Sequence of chain 1.D:
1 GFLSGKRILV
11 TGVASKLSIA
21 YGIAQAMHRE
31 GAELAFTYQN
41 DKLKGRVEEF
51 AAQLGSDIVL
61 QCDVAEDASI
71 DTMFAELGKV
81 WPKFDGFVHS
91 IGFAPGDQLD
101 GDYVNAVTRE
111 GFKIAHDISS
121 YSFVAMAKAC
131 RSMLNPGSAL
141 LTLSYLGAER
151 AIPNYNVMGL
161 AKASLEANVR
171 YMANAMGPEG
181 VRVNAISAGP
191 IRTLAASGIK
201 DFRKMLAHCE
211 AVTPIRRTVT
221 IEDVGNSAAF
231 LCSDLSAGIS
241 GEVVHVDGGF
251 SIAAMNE

Binding-site contacts:
Ligand atom C13 contacts residue MET158 of chain 1.D at 4.0 Å (hydrophobic).
Ligand atom C2 contacts residue NAD1 of chain 1.K at 3.5 Å.
Ligand atom C9 contacts residue MET158 of chain 1.D at 4.0 Å (hydrophobic).
Ligand atom CL14 contacts residue PHE202 of chain 1.D at 3.7 Å.
Ligand atom C2 contacts residue ILE199 of chain 1.D at 3.6 Å (hydrophobic).
Ligand atom CL16 contacts residue NAD1 of chain 1.K at 3.5 Å.
Ligand atom C3 contacts residue ILE199 of chain 1.D at 3.5 Å (hydrophobic).
Ligand atom CL15 contacts residue LEU99 of chain 1.D at 3.6 Å.
Ligand atom C10 contacts residue ALA195 of chain 1.D at 3.8 Å (hydrophobic).
Ligand atom C3 contacts residue ALA196 of chain 1.D at 4.0 Å (hydrophobic).
Ligand atom CL16 contacts residue ALA195 of chain 1.D at 3.5 Å.
Ligand atom C6 contacts residue TYR155 of chain 1.D at 3.5 Å (hydrophobic).
Ligand atom O17 contacts residue LYS162 of chain 1.D at 3.8 Å.
Ligand atom C6 contacts residue NAD1 of chain 1.K at 3.5 Å.
Ligand atom C4 contacts residue NAD1 of chain 1.K at 3.3 Å.
Ligand atom C1 contacts residue TYR145 of chain 1.D at 3.9 Å (hydrophobic).
Ligand atom C3 contacts residue PHE202 of chain 1.D at 3.9 Å (hydrophobic).
Ligand atom C8 contacts residue MET158 of chain 1.D at 4.0 Å (hydrophobic).
Ligand atom O7 contacts residue NAD1 of chain 1.K at 3.1 Å (h-bond).
Ligand atom O17 contacts residue NAD1 of chain 1.K at 2.5 Å (h-bond).
Ligand atom C12 contacts residue LEU99 of chain 1.D at 3.7 Å (hydrophobic).
Ligand atom C1 contacts residue TYR155 of chain 1.D at 3.5 Å (hydrophobic).
Ligand atom C4 contacts residue ILE199 of chain 1.D at 3.9 Å (hydrophobic).
Ligand atom CL16 contacts residue GLY92 of chain 1.D at 3.5 Å.
Ligand atom C4 contacts residue ALA196 of chain 1.D at 3.8 Å (hydrophobic).
Ligand atom C10 contacts residue MET158 of chain 1.D at 4.0 Å (hydrophobic).
Ligand atom C8 contacts residue ALA195 of chain 1.D at 3.8 Å (hydrophobic).
Ligand atom CL14 contacts residue NAD1 of chain 1.K at 3.6 Å.
Ligand atom C12 contacts residue MET158 of chain 1.D at 4.0 Å (hydrophobic).
Ligand atom C11 contacts residue MET158 of chain 1.D at 4.0 Å (hydrophobic).
Ligand atom C9 contacts residue ALA195 of chain 1.D at 3.4 Å (hydrophobic).
Ligand atom C13 contacts residue ILE199 of chain 1.D at 4.0 Å (hydrophobic).
Ligand atom C5 contacts residue NAD1 of chain 1.K at 3.4 Å.
Ligand atom C10 contacts residue GLY92 of chain 1.D at 3.6 Å.
Ligand atom O17 contacts residue TYR155 of chain 1.D at 2.6 Å (h-bond).
Ligand atom C1 contacts residue NAD1 of chain 1.K at 3.5 Å.
Ligand atom CL15 contacts residue ALA94 of chain 1.D at 3.4 Å.
Ligand atom CL14 contacts residue TYR145 of chain 1.D at 3.6 Å.
Ligand atom C8 contacts residue NAD1 of chain 1.K at 3.8 Å.
Ligand atom C3 contacts residue NAD1 of chain 1.K at 3.1 Å.

The protein below binds the small molecule below.
Small molecule (SMILES): Oc1cc(Cl)ccc1Oc1ccc(Cl)cc1Cl